Sequence of chain 1.A:
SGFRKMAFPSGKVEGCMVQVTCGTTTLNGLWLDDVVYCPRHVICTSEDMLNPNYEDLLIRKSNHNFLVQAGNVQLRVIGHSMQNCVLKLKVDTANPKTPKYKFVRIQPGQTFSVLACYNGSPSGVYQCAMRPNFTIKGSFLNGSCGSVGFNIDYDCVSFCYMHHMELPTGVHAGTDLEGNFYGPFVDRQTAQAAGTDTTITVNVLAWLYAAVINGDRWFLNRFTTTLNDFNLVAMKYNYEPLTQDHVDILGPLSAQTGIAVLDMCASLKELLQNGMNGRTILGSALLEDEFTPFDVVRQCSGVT

Binding-site contacts:
Ligand atom S10 contacts residue ASP187 of chain 1.A at 4.0 Å.
Ligand atom C03 contacts residue CYS44 of chain 1.A at 3.7 Å (hydrophobic).
Ligand atom S10 contacts residue ARG188 of chain 1.A at 4.3 Å.
Ligand atom S10 contacts residue HIS41 of chain 1.A at 3.7 Å.
Ligand atom C11 contacts residue MET165 of chain 1.A at 4.3 Å (hydrophobic).
Ligand atom C02 contacts residue THR25 of chain 1.A at 4.3 Å.
Ligand atom C02 contacts residue CYS44 of chain 1.A at 3.5 Å (hydrophobic).
Ligand atom C09 contacts residue GLN189 of chain 1.A at 3.9 Å.
Ligand atom C04 contacts residue MET49 of chain 1.A at 3.4 Å (hydrophobic).
Ligand atom C08 contacts residue ARG188 of chain 1.A at 4.4 Å.
Ligand atom C08 contacts residue GLN189 of chain 1.A at 3.5 Å.
Ligand atom O01 contacts residue THR45 of chain 1.A at 3.9 Å.
Ligand atom C02 contacts residue HIS41 of chain 1.A at 4.4 Å.
Ligand atom C09 contacts residue MET49 of chain 1.A at 3.2 Å (hydrophobic).
Ligand atom O01 contacts residue CYS44 of chain 1.A at 3.4 Å (h-bond).
Ligand atom C03 contacts residue HIS41 of chain 1.A at 3.5 Å.
Ligand atom C08 contacts residue MET165 of chain 1.A at 4.2 Å (hydrophobic).
Ligand atom S10 contacts residue MET165 of chain 1.A at 3.8 Å.
Ligand atom C04 contacts residue HIS41 of chain 1.A at 3.9 Å.
Ligand atom C09 contacts residue ASP187 of chain 1.A at 4.1 Å.
Ligand atom S10 contacts residue MET49 of chain 1.A at 3.5 Å.
Ligand atom C07 contacts residue MET49 of chain 1.A at 3.8 Å (hydrophobic).
Ligand atom C11 contacts residue HIS41 of chain 1.A at 3.3 Å.
Ligand atom O01 contacts residue SER46 of chain 1.A at 4.0 Å.
Ligand atom C03 contacts residue MET49 of chain 1.A at 3.6 Å (hydrophobic).
Ligand atom C09 contacts residue MET165 of chain 1.A at 3.2 Å (hydrophobic).
Ligand atom C02 contacts residue MET49 of chain 1.A at 4.4 Å (hydrophobic).
Ligand atom C11 contacts residue HIS164 of chain 1.A at 3.6 Å.
Ligand atom C11 contacts residue MET49 of chain 1.A at 3.9 Å (hydrophobic).
Ligand atom C09 contacts residue ARG188 of chain 1.A at 3.7 Å.
Ligand atom S10 contacts residue HIS164 of chain 1.A at 3.9 Å.
Ligand atom C08 contacts residue MET49 of chain 1.A at 3.4 Å (hydrophobic).
Ligand atom O01 contacts residue MET49 of chain 1.A at 3.8 Å.
Ligand atom N05 contacts residue HIS41 of chain 1.A at 4.2 Å.

This small molecule binds to this protein.
Small molecule (SMILES): OC1CCN(Cc2ccsc2)CC1